Binding-site contacts:
Ligand atom O4 contacts residue GLU46 of chain 1.C at 3.1 Å (salt-bridge).
Ligand atom O4 contacts residue TYR156 of chain 1.C at 3.1 Å.
Ligand atom O4 contacts residue TRP231 of chain 1.C at 2.8 Å.
Ligand atom O4 contacts residue TYR342 of chain 1.C at 3.7 Å.
Ligand atom O2 contacts residue GLU46 of chain 1.C at 2.8 Å (salt-bridge).
Ligand atom C4 contacts residue ASP15 of chain 1.C at 3.7 Å.
Ligand atom C6 contacts residue TYR156 of chain 1.C at 3.2 Å (hydrophobic).
Ligand atom O2 contacts residue TYR342 of chain 1.C at 2.4 Å (h-bond).
Ligand atom O3 contacts residue ALA64 of chain 1.C at 3.4 Å.
Ligand atom O4 contacts residue TRP341 of chain 1.C at 3.1 Å.
Ligand atom C2 contacts residue TRP63 of chain 1.C at 3.4 Å (hydrophobic).
Ligand atom C6 contacts residue GLU154 of chain 1.C at 3.3 Å.
Ligand atom C2 contacts residue ARG67 of chain 1.C at 3.5 Å.
Ligand atom O3 contacts residue ASP66 of chain 1.C at 2.7 Å (salt-bridge).
Ligand atom O3 contacts residue GLU45 of chain 1.C at 3.4 Å.
Ligand atom O4 contacts residue ASP15 of chain 1.C at 3.1 Å (salt-bridge).
Ligand atom O2 contacts residue ASP66 of chain 1.C at 2.5 Å (salt-bridge).
Ligand atom C5 contacts residue TRP341 of chain 1.C at 3.6 Å (hydrophobic).
Ligand atom O6 contacts residue GLU154 of chain 1.C at 2.8 Å (salt-bridge).
Ligand atom C2 contacts residue GLU45 of chain 1.C at 3.4 Å.
Ligand atom O2 contacts residue ARG67 of chain 1.C at 2.8 Å (salt-bridge).
Ligand atom O2 contacts residue ALA64 of chain 1.C at 3.3 Å.
Ligand atom C3 contacts residue TRP231 of chain 1.C at 3.7 Å (hydrophobic).
Ligand atom O3 contacts residue TRP63 of chain 1.C at 3.4 Å (h-bond).
Ligand atom C3 contacts residue ARG67 of chain 1.C at 3.6 Å.
Ligand atom O2 contacts residue TRP63 of chain 1.C at 3.3 Å (h-bond).
Ligand atom C6 contacts residue TYR342 of chain 1.C at 3.5 Å (hydrophobic).
Ligand atom C6 contacts residue TRP341 of chain 1.C at 3.4 Å (hydrophobic).
Ligand atom C2 contacts residue ASP66 of chain 1.C at 3.3 Å.
Ligand atom O2 contacts residue LYS43 of chain 1.C at 2.8 Å.
Ligand atom O2 contacts residue GLU112 of chain 1.C at 3.7 Å.
Ligand atom C1 contacts residue GLU45 of chain 1.C at 3.6 Å.
Ligand atom C3 contacts residue ASP66 of chain 1.C at 3.4 Å.
Ligand atom O3 contacts residue ARG67 of chain 1.C at 3.0 Å (salt-bridge).
Ligand atom O3 contacts residue GLU112 of chain 1.C at 2.7 Å (salt-bridge).
Ligand atom O3 contacts residue LYS16 of chain 1.C at 3.3 Å (salt-bridge).
Ligand atom O6 contacts residue PRO155 of chain 1.C at 3.4 Å.
Ligand atom O6 contacts residue TYR156 of chain 1.C at 3.5 Å (h-bond).
Ligand atom O6 contacts residue ARG345 of chain 1.C at 3.2 Å.
Ligand atom O3 contacts residue TRP231 of chain 1.C at 3.2 Å.

The small molecule below binds the protein below.
Small molecule (SMILES): OC[C@H]1O[C@H](O[C@H]2[C@H](O)[C@@H](O)[C@@H](O[C@H]3[C@H](O)[C@@H](O)[C@@H](O[C@H]4[C@H](O)[C@@H](O)[C@@H](O)O[C@@H]4CO)O[C@@H]3CO)O[C@@H]2CO)[C@H](O)[C@@H](O)[C@@H]1O

Sequence of chain 1.C:
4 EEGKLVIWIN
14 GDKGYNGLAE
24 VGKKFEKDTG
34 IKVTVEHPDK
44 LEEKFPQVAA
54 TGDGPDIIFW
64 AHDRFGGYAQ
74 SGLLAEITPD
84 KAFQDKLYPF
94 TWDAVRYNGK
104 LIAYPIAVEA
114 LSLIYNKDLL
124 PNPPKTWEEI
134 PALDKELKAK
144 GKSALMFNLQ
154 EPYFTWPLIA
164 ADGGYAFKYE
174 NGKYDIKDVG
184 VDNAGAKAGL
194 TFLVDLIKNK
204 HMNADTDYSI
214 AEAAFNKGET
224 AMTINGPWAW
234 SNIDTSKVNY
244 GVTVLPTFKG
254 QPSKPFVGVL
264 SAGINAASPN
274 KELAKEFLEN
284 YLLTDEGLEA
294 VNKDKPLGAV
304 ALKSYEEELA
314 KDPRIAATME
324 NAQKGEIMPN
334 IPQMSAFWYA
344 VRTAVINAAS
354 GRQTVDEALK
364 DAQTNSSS